Binding-site contacts:
Ligand atom O5 contacts residue SER338 of chain 7.A at 3.5 Å.
Ligand atom C4 contacts residue ASN341 of chain 7.A at 4.3 Å.
Ligand atom O5 contacts residue SER338 of chain 7.A at 4.3 Å.
Ligand atom O7 contacts residue GLY336 of chain 7.A at 4.4 Å.
Ligand atom N2 contacts residue GLY336 of chain 7.A at 4.4 Å.
Ligand atom C7 contacts residue ASN342 of chain 7.A at 4.5 Å.
Ligand atom C5 contacts residue ASN341 of chain 7.A at 4.4 Å.
Ligand atom C7 contacts residue ASN341 of chain 7.A at 3.1 Å.
Ligand atom C2 contacts residue ASN341 of chain 7.A at 2.5 Å.
Ligand atom C6 contacts residue ASP340 of chain 7.A at 4.5 Å.
Ligand atom O4 contacts residue GLY336 of chain 7.A at 4.2 Å.
Ligand atom C5 contacts residue ASN341 of chain 7.A at 3.7 Å.
Ligand atom C1 contacts residue GLY336 of chain 7.A at 4.5 Å.
Ligand atom C5 contacts residue PHE337 of chain 7.A at 4.3 Å (hydrophobic).
Ligand atom C1 contacts residue SER338 of chain 7.A at 3.9 Å.
Ligand atom C3 contacts residue ASN341 of chain 7.A at 3.8 Å.
Ligand atom O7 contacts residue ILE344 of chain 7.A at 4.3 Å.
Ligand atom O7 contacts residue SER343 of chain 7.A at 4.4 Å.
Ligand atom C6 contacts residue SER338 of chain 7.A at 3.8 Å.
Ligand atom C8 contacts residue ASN341 of chain 7.A at 3.2 Å.
Ligand atom C1 contacts residue ASN341 of chain 7.A at 1.4 Å.
Ligand atom N2 contacts residue ASN341 of chain 7.A at 2.8 Å (h-bond).
Ligand atom C3 contacts residue GLY336 of chain 7.A at 4.2 Å.
Ligand atom C5 contacts residue SER338 of chain 7.A at 3.9 Å.
Ligand atom O7 contacts residue ASN341 of chain 7.A at 4.0 Å.
Ligand atom O5 contacts residue ASN341 of chain 7.A at 2.4 Å (h-bond).
Ligand atom O7 contacts residue ASN342 of chain 7.A at 3.5 Å (h-bond).
Ligand atom C6 contacts residue ASN341 of chain 7.A at 4.4 Å.
Ligand atom C6 contacts residue PHE337 of chain 7.A at 3.8 Å (hydrophobic).
Ligand atom C6 contacts residue SER338 of chain 7.A at 4.2 Å.

Sequence of chain 7.A:
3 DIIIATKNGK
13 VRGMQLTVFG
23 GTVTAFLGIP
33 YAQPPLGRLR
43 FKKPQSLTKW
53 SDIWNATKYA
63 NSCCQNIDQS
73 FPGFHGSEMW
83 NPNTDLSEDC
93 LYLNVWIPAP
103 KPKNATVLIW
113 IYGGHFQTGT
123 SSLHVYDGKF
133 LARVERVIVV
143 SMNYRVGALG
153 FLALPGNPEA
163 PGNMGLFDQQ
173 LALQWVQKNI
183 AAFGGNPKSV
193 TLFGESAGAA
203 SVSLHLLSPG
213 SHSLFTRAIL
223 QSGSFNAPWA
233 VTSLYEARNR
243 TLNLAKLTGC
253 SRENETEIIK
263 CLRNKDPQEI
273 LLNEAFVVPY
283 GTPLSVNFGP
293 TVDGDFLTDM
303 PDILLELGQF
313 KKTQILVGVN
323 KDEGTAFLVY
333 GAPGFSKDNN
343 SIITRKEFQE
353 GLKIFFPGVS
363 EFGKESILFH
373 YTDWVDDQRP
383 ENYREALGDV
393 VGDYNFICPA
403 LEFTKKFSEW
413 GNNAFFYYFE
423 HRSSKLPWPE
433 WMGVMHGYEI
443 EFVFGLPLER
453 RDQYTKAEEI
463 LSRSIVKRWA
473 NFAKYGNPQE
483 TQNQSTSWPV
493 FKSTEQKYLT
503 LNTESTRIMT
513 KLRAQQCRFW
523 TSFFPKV

This protein binds this small molecule.
Small molecule (SMILES): CC(=O)N[C@H]1[C@H](O[C@H]2[C@H](O)[C@@H](NC(C)=O)CO[C@@H]2CO[C@H]2O[C@@H](C)[C@@H](O)[C@@H](O)[C@@H]2O)O[C@H](CO)[C@@H](O)[C@@H]1O